This small molecule binds to this protein.
Small molecule (SMILES): CC(=O)N[C@@H]1[C@@H](O)[C@H](O)[C@@H](CO)O[C@H]1O

Sequence of chain 1.A:
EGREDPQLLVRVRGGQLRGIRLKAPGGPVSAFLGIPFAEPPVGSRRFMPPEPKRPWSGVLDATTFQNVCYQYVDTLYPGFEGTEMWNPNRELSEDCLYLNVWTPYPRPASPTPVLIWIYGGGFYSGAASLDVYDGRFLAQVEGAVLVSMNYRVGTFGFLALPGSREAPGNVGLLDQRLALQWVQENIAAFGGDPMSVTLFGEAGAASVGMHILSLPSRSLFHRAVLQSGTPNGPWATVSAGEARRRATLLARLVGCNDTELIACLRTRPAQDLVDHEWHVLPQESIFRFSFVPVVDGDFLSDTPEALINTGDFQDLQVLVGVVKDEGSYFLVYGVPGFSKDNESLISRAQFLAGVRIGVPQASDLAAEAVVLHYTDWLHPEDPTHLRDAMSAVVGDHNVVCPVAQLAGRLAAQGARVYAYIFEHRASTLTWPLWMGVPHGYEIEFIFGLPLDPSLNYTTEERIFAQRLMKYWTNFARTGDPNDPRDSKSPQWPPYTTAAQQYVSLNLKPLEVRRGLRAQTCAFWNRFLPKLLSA

Binding-site contacts:
Ligand atom N2 contacts residue ASN350 of chain 1.A at 3.1 Å (h-bond).
Ligand atom O7 contacts residue ASN350 of chain 1.A at 3.5 Å (h-bond).
Ligand atom O5 contacts residue ASN350 of chain 1.A at 2.4 Å (h-bond).
Ligand atom O3 contacts residue GLY345 of chain 1.A at 4.5 Å.
Ligand atom C1 contacts residue SER347 of chain 1.A at 4.1 Å.
Ligand atom C3 contacts residue GLY345 of chain 1.A at 3.7 Å.
Ligand atom O4 contacts residue GLY345 of chain 1.A at 4.5 Å.
Ligand atom C2 contacts residue ASN350 of chain 1.A at 2.6 Å.
Ligand atom C2 contacts residue GLY345 of chain 1.A at 4.2 Å.
Ligand atom C1 contacts residue ASN350 of chain 1.A at 1.5 Å.
Ligand atom C5 contacts residue SER347 of chain 1.A at 4.2 Å.
Ligand atom O5 contacts residue SER347 of chain 1.A at 3.6 Å.
Ligand atom C5 contacts residue ASN350 of chain 1.A at 3.7 Å.
Ligand atom C4 contacts residue ASN350 of chain 1.A at 4.3 Å.
Ligand atom C3 contacts residue ASN350 of chain 1.A at 3.9 Å.
Ligand atom C7 contacts residue ASN350 of chain 1.A at 3.7 Å.
Ligand atom C6 contacts residue SER347 of chain 1.A at 4.5 Å.
Ligand atom C5 contacts residue GLY345 of chain 1.A at 4.4 Å.
Ligand atom C1 contacts residue GLY345 of chain 1.A at 4.2 Å.
Ligand atom N2 contacts residue GLY345 of chain 1.A at 4.2 Å.